Binding-site contacts:
Ligand atom CA contacts residue TYR335 of chain 1.A at 3.7 Å (hydrophobic).
Ligand atom O contacts residue LEU384 of chain 1.A at 3.7 Å.
Ligand atom N contacts residue ASN385 of chain 1.A at 4.0 Å.
Ligand atom OXT contacts residue GLY383 of chain 1.A at 4.3 Å.
Ligand atom O contacts residue GLY383 of chain 1.A at 3.7 Å.
Ligand atom C contacts residue TYR335 of chain 1.A at 4.5 Å (hydrophobic).
Ligand atom N contacts residue TYR335 of chain 1.A at 4.4 Å.
Ligand atom SG contacts residue TYR335 of chain 1.A at 3.5 Å.
Ligand atom CA contacts residue LEU384 of chain 1.A at 4.0 Å (hydrophobic).
Ligand atom O contacts residue THR382 of chain 1.A at 3.4 Å.
Ligand atom CA contacts residue CYS419 of chain 1.A at 3.8 Å (hydrophobic).
Ligand atom C contacts residue GLY383 of chain 1.A at 4.4 Å.
Ligand atom N contacts residue CYS419 of chain 1.A at 3.5 Å (h-bond).
Ligand atom SG contacts residue CYS419 of chain 1.A at 2.0 Å (h-bond).
Ligand atom OXT contacts residue LEU384 of chain 1.A at 3.2 Å (h-bond).
Ligand atom CB contacts residue LEU384 of chain 1.A at 3.6 Å (hydrophobic).
Ligand atom N contacts residue LEU384 of chain 1.A at 3.8 Å.
Ligand atom SG contacts residue PHE417 of chain 1.A at 3.7 Å.
Ligand atom C contacts residue LEU384 of chain 1.A at 3.8 Å (hydrophobic).
Ligand atom SG contacts residue LEU384 of chain 1.A at 4.2 Å.
Ligand atom CB contacts residue TYR335 of chain 1.A at 3.7 Å (hydrophobic).
Ligand atom CB contacts residue CYS419 of chain 1.A at 3.1 Å (hydrophobic).
Ligand atom C contacts residue PHE381 of chain 1.A at 4.3 Å (hydrophobic).
Ligand atom O contacts residue PHE381 of chain 1.A at 3.1 Å (h-bond).

The small molecule below binds the protein below.
Small molecule (SMILES): N[C@@H](CS)C(=O)O

Sequence of chain 1.A:
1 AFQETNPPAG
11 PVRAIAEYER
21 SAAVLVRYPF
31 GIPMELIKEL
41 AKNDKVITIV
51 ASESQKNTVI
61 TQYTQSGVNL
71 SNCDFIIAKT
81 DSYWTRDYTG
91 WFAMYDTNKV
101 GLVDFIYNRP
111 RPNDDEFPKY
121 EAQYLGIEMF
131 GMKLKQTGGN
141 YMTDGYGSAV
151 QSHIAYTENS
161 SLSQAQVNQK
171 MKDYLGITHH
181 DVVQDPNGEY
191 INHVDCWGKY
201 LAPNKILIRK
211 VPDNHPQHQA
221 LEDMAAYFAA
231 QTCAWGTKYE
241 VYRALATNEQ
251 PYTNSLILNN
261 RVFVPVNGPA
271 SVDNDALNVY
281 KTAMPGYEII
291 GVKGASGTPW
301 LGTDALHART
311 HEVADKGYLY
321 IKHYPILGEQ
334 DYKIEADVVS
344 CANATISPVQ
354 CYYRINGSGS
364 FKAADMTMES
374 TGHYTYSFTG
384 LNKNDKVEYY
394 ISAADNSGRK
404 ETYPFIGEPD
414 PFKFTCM